Sequence of chain 1.C:
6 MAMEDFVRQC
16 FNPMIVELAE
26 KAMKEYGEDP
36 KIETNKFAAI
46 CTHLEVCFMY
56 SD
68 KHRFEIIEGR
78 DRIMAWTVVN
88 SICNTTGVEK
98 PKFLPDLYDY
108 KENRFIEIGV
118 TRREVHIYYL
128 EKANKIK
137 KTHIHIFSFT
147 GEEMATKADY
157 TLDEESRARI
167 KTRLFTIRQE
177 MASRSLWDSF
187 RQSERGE

Binding-site contacts:
Ligand atom C18 contacts residue ILE45 of chain 1.C at 3.7 Å (hydrophobic).
Ligand atom F2 contacts residue MET28 of chain 1.C at 3.4 Å.
Ligand atom O1 contacts residue LYS129 of chain 1.C at 2.9 Å (salt-bridge).
Ligand atom O1 contacts residue GLU114 of chain 1.C at 2.8 Å (salt-bridge).
Ligand atom F2 contacts residue GLU33 of chain 1.C at 3.4 Å.
Ligand atom O1 contacts residue HIS48 of chain 1.C at 3.6 Å (h-bond).
Ligand atom C18 contacts residue ALA44 of chain 1.C at 3.7 Å (hydrophobic).
Ligand atom C1 contacts residue LYS129 of chain 1.C at 3.3 Å.
Ligand atom C22 contacts residue ILE45 of chain 1.C at 3.7 Å (hydrophobic).
Ligand atom C5 contacts residue MN1 of chain 1.M at 3.0 Å.
Ligand atom F2 contacts residue ALA27 of chain 1.C at 3.8 Å.
Ligand atom C4 contacts residue MN1 of chain 1.N at 3.6 Å.
Ligand atom C6 contacts residue GLU75 of chain 1.C at 3.7 Å.
Ligand atom C6 contacts residue MN1 of chain 1.N at 3.1 Å.
Ligand atom O2 contacts residue MN1 of chain 1.N at 2.1 Å.
Ligand atom O3 contacts residue GLU75 of chain 1.C at 2.7 Å (salt-bridge).
Ligand atom O2 contacts residue GLU75 of chain 1.C at 3.5 Å (salt-bridge).
Ligand atom F2 contacts residue TYR31 of chain 1.C at 3.3 Å.
Ligand atom O1 contacts residue MN1 of chain 1.M at 2.2 Å.
Ligand atom C23 contacts residue TYR31 of chain 1.C at 3.7 Å (hydrophobic).
Ligand atom C5 contacts residue MN1 of chain 1.N at 3.2 Å.
Ligand atom C9 contacts residue TYR31 of chain 1.C at 3.6 Å (hydrophobic).
Ligand atom F1 contacts residue LYS41 of chain 1.C at 3.5 Å.
Ligand atom C1 contacts residue GLU114 of chain 1.C at 3.5 Å.
Ligand atom C15 contacts residue ILE45 of chain 1.C at 3.7 Å (hydrophobic).
Ligand atom O3 contacts residue MN1 of chain 1.N at 2.2 Å.
Ligand atom C19 contacts residue HIS48 of chain 1.C at 3.7 Å.
Ligand atom C1 contacts residue MN1 of chain 1.M at 2.9 Å.
Ligand atom O2 contacts residue MN1 of chain 1.M at 2.4 Å.
Ligand atom C19 contacts residue ILE45 of chain 1.C at 3.8 Å (hydrophobic).
Ligand atom C2 contacts residue LYS129 of chain 1.C at 3.6 Å.
Ligand atom O2 contacts residue HIS48 of chain 1.C at 3.6 Å (h-bond).
Ligand atom O2 contacts residue ASP103 of chain 1.C at 3.1 Å (salt-bridge).
Ligand atom O2 contacts residue GLU114 of chain 1.C at 3.3 Å (salt-bridge).
Ligand atom C5 contacts residue GLU114 of chain 1.C at 3.8 Å.
Ligand atom C22 contacts residue ALA27 of chain 1.C at 3.6 Å (hydrophobic).
Ligand atom O1 contacts residue ILE115 of chain 1.C at 3.1 Å (h-bond).
Ligand atom C17 contacts residue ILE45 of chain 1.C at 3.6 Å (hydrophobic).
Ligand atom C10 contacts residue TYR31 of chain 1.C at 3.3 Å (hydrophobic).
Ligand atom F1 contacts residue GLU33 of chain 1.C at 3.6 Å.

The protein below binds the small molecule below.
Small molecule (SMILES): O=C1c2c(O)c(=O)ccn2N([C@@H]2c3ccccc3SCc3c2ccc(F)c3F)[C@@H]2COCCN12